Binding-site contacts:
Ligand atom O1 contacts residue GLN156 of chain 2.B at 3.4 Å (h-bond).
Ligand atom OE2 contacts residue ARG70 of chain 1.B at 2.4 Å (salt-bridge).
Ligand atom CA contacts residue THR69 of chain 2.B at 3.5 Å.
Ligand atom CD contacts residue TYR71 of chain 2.B at 3.5 Å (hydrophobic).
Ligand atom CZ contacts residue ARG68 of chain 2.B at 3.8 Å.
Ligand atom CD1 contacts residue ARG68 of chain 2.B at 3.5 Å.
Ligand atom CG contacts residue PHE19 of chain 2.B at 4.0 Å (hydrophobic).
Ligand atom CD contacts residue ARG70 of chain 2.B at 3.8 Å.
Ligand atom CD1 contacts residue ARG62 of chain 2.B at 3.8 Å.
Ligand atom CE1 contacts residue THR69 of chain 2.B at 4.0 Å.
Ligand atom OE2 contacts residue TYR71 of chain 2.B at 3.7 Å.
Ligand atom O2 contacts residue THR69 of chain 2.B at 3.7 Å.
Ligand atom CD1 contacts residue THR69 of chain 2.B at 3.6 Å.
Ligand atom N contacts residue THR69 of chain 2.B at 3.0 Å (h-bond).
Ligand atom C4 contacts residue THR69 of chain 2.B at 3.5 Å.
Ligand atom CB contacts residue THR69 of chain 2.B at 4.0 Å.
Ligand atom O1 contacts residue ARG68 of chain 2.B at 2.9 Å (salt-bridge).
Ligand atom CD1 contacts residue ILE78 of chain 2.B at 3.5 Å (hydrophobic).
Ligand atom C contacts residue THR69 of chain 2.B at 3.7 Å.
Ligand atom CB contacts residue TYR71 of chain 2.B at 3.4 Å (hydrophobic).
Ligand atom C1 contacts residue ARG68 of chain 2.B at 3.6 Å.
Ligand atom OH contacts residue LEU26 of chain 2.B at 3.4 Å.
Ligand atom O2 contacts residue ARG68 of chain 2.B at 3.5 Å (salt-bridge).
Ligand atom CG contacts residue ARG70 of chain 1.B at 2.5 Å.
Ligand atom CG contacts residue TYR71 of chain 2.B at 3.1 Å (hydrophobic).
Ligand atom CB contacts residue ARG70 of chain 1.B at 3.8 Å.
Ligand atom O3 contacts residue THR69 of chain 2.B at 2.7 Å (h-bond).
Ligand atom N contacts residue THR69 of chain 2.B at 4.0 Å.
Ligand atom OH contacts residue ARG68 of chain 2.B at 3.5 Å (salt-bridge).
Ligand atom OE2 contacts residue ARG70 of chain 2.B at 3.1 Å.
Ligand atom CE1 contacts residue PHE19 of chain 2.B at 3.6 Å (hydrophobic).
Ligand atom O contacts residue TYR71 of chain 2.B at 3.9 Å.
Ligand atom CD1 contacts residue PHE19 of chain 2.B at 3.5 Å (hydrophobic).
Ligand atom CE1 contacts residue ARG68 of chain 2.B at 3.1 Å.
Ligand atom OE1 contacts residue TYR71 of chain 2.B at 3.3 Å (h-bond).
Ligand atom CD1 contacts residue ILE78 of chain 2.B at 3.9 Å (hydrophobic).
Ligand atom CD2 contacts residue MET80 of chain 2.B at 3.8 Å (hydrophobic).
Ligand atom CD contacts residue TYR71 of chain 2.B at 3.5 Å (hydrophobic).
Ligand atom CD1 contacts residue LEU60 of chain 2.B at 3.6 Å (hydrophobic).
Ligand atom CD contacts residue ARG70 of chain 1.B at 3.2 Å.

This protein binds this small molecule.
Small molecule (SMILES): CC[C@H](C)[C@H](NC(=O)[C@@H]1CC=CN1C(=O)[C@H](/C=C/C(=O)O)NC(=O)[C@H](Cc1ccc(O)cc1)NC(=O)CCC(=O)O)C(=O)N1C=CC[C@H]1C(=O)N[C@@H](/C=C/C(=O)O)C(=O)N[C@@H](CCC(=O)O)C(=O)N[C@@H](C)C(=O)N[C@@H](CC1CCCCC1)C(N)=O

Sequence of chain 1.B:
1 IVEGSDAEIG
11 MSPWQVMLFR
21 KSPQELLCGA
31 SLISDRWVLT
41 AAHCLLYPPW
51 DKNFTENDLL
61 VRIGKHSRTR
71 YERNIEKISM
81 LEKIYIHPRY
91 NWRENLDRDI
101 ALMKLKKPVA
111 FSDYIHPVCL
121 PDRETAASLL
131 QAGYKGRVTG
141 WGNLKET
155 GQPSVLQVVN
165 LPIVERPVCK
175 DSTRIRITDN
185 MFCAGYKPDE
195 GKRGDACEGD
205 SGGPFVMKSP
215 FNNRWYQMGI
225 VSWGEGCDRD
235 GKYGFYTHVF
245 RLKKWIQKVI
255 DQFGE

Sequence of chain 2.B:
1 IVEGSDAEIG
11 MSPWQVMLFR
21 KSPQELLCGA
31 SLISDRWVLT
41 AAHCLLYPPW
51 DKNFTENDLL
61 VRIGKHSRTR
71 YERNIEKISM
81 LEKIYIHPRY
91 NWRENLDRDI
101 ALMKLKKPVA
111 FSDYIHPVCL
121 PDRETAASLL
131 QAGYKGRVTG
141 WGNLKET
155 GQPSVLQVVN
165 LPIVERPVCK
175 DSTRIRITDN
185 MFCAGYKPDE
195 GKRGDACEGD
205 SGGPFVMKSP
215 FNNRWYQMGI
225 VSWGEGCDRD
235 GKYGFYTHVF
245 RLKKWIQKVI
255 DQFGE